Binding-site contacts:
Ligand atom N3 contacts residue LYS50 of chain 1.A at 3.9 Å.
Ligand atom C14 contacts residue LEU162 of chain 1.A at 3.4 Å (hydrophobic).
Ligand atom N4 contacts residue ASP116 of chain 1.A at 3.2 Å (salt-bridge).
Ligand atom C3 contacts residue GLY114 of chain 1.A at 3.5 Å.
Ligand atom N1 contacts residue VAL48 of chain 1.A at 3.5 Å.
Ligand atom C17 contacts residue ALA159 of chain 1.A at 3.0 Å (hydrophobic).
Ligand atom N1 contacts residue GLU111 of chain 1.A at 3.3 Å (salt-bridge).
Ligand atom C13 contacts residue LEU162 of chain 1.A at 3.9 Å (hydrophobic).
Ligand atom C4 contacts residue GLY114 of chain 1.A at 3.8 Å.
Ligand atom C10 contacts residue PRO90 of chain 1.A at 4.0 Å (hydrophobic).
Ligand atom C16 contacts residue ASP116 of chain 1.A at 3.4 Å.
Ligand atom C2 contacts residue GLY114 of chain 1.A at 4.0 Å.
Ligand atom C13 contacts residue ALA174 of chain 1.A at 3.9 Å (hydrophobic).
Ligand atom C6 contacts residue ILE32 of chain 1.A at 3.7 Å (hydrophobic).
Ligand atom C8 contacts residue LEU113 of chain 1.A at 3.9 Å (hydrophobic).
Ligand atom C9 contacts residue GLU111 of chain 1.A at 3.3 Å.
Ligand atom C8 contacts residue VAL48 of chain 1.A at 4.0 Å (hydrophobic).
Ligand atom C4 contacts residue ILE24 of chain 1.A at 3.8 Å (hydrophobic).
Ligand atom C7 contacts residue LEU113 of chain 1.A at 3.6 Å (hydrophobic).
Ligand atom C14 contacts residue ALA159 of chain 1.A at 3.9 Å (hydrophobic).
Ligand atom N6 contacts residue LEU113 of chain 1.A at 3.2 Å (h-bond).
Ligand atom N2 contacts residue ALA174 of chain 1.A at 3.9 Å.
Ligand atom C10 contacts residue MET110 of chain 1.A at 4.0 Å (hydrophobic).
Ligand atom N5 contacts residue ILE32 of chain 1.A at 3.6 Å.
Ligand atom C19 contacts residue ILE32 of chain 1.A at 3.9 Å (hydrophobic).
Ligand atom C1 contacts residue ILE32 of chain 1.A at 3.9 Å (hydrophobic).
Ligand atom N4 contacts residue ALA159 of chain 1.A at 2.5 Å (h-bond).
Ligand atom C15 contacts residue LEU162 of chain 1.A at 4.0 Å (hydrophobic).
Ligand atom C17 contacts residue ASP116 of chain 1.A at 3.0 Å.
Ligand atom C8 contacts residue GLU111 of chain 1.A at 3.7 Å.
Ligand atom C9 contacts residue MET110 of chain 1.A at 3.8 Å (hydrophobic).
Ligand atom C10 contacts residue TYR66 of chain 1.A at 3.9 Å (hydrophobic).
Ligand atom C7 contacts residue ILE32 of chain 1.A at 3.8 Å (hydrophobic).
Ligand atom N6 contacts residue VAL48 of chain 1.A at 3.7 Å.
Ligand atom C3 contacts residue LEU162 of chain 1.A at 3.5 Å (hydrophobic).
Ligand atom C1 contacts residue ILE24 of chain 1.A at 3.9 Å (hydrophobic).
Ligand atom N1 contacts residue LEU113 of chain 1.A at 3.5 Å (h-bond).
Ligand atom C6 contacts residue LEU162 of chain 1.A at 3.5 Å (hydrophobic).
Ligand atom C9 contacts residue LEU113 of chain 1.A at 3.6 Å (hydrophobic).
Ligand atom N7 contacts residue LEU113 of chain 1.A at 3.2 Å (h-bond).

The protein below binds the small molecule below.
Small molecule (SMILES): CC(C)(C)c1cc(Nc2ccnc(Nc3ccc(CC#N)cc3)n2)[nH]n1

Sequence of chain 1.A:
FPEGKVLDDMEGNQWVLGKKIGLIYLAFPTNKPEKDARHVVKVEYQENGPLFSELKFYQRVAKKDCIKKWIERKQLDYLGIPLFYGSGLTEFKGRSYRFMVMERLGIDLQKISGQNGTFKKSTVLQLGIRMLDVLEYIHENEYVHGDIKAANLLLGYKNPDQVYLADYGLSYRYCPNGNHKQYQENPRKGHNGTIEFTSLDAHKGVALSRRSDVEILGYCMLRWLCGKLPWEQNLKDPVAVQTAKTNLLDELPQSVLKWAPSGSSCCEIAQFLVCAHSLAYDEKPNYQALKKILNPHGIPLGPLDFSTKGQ